This protein binds this small molecule.
Small molecule (SMILES): CC(=O)N[C@@H]1[C@@H](O)[C@H](O)[C@@H](CO)O[C@H]1O

Sequence of chain 1.E:
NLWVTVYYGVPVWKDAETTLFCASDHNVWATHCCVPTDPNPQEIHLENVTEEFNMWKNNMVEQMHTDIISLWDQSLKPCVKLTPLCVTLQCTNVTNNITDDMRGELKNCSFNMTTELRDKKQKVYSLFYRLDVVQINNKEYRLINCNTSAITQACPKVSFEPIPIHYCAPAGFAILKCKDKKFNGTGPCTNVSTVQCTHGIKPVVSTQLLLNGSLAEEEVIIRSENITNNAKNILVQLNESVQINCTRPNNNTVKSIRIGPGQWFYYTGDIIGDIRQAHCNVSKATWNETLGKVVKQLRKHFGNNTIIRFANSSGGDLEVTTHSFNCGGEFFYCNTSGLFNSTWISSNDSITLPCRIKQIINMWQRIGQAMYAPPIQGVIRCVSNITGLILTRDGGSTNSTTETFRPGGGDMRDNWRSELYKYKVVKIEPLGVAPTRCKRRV

Binding-site contacts:
Ligand atom C2 contacts residue ASN356 of chain 1.E at 2.5 Å.
Ligand atom C8 contacts residue LYS352 of chain 1.E at 4.2 Å.
Ligand atom C8 contacts residue GLY355 of chain 1.E at 3.7 Å.
Ligand atom C7 contacts residue LYS352 of chain 1.E at 4.5 Å.
Ligand atom C3 contacts residue ASN356 of chain 1.E at 3.8 Å.
Ligand atom C1 contacts residue ASN356 of chain 1.E at 1.4 Å.
Ligand atom O7 contacts residue LYS352 of chain 1.E at 4.0 Å.
Ligand atom C5 contacts residue ASN356 of chain 1.E at 3.7 Å.
Ligand atom O5 contacts residue ASN356 of chain 1.E at 2.4 Å (h-bond).
Ligand atom C8 contacts residue ASN356 of chain 1.E at 3.5 Å.
Ligand atom N2 contacts residue ASN356 of chain 1.E at 2.9 Å (h-bond).
Ligand atom C7 contacts residue ASN356 of chain 1.E at 3.8 Å.
Ligand atom C4 contacts residue ASN356 of chain 1.E at 4.2 Å.
Ligand atom C8 contacts residue ARG351 of chain 1.E at 3.4 Å.